Sequence of chain 1.A:
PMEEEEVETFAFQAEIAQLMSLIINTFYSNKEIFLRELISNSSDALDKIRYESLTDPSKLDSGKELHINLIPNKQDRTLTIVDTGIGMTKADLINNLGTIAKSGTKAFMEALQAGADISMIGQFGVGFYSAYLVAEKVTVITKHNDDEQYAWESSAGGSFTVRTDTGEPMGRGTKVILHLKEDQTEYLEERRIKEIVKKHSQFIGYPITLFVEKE

Binding-site contacts:
Ligand atom C17 contacts residue ASP95 of chain 1.A at 3.7 Å.
Ligand atom C1 contacts residue ASN44 of chain 1.A at 4.0 Å.
Ligand atom C12 contacts residue ASN99 of chain 1.A at 3.6 Å.
Ligand atom O13 contacts residue ASN99 of chain 1.A at 4.0 Å.
Ligand atom C24 contacts residue MET91 of chain 1.A at 4.0 Å (hydrophobic).
Ligand atom C3 contacts residue LEU100 of chain 1.A at 3.8 Å (hydrophobic).
Ligand atom C26 contacts residue ASP86 of chain 1.A at 4.0 Å.
Ligand atom C5 contacts residue PHE131 of chain 1.A at 3.5 Å (hydrophobic).
Ligand atom N27 contacts residue ASP86 of chain 1.A at 2.9 Å (salt-bridge).
Ligand atom C26 contacts residue THR177 of chain 1.A at 3.9 Å.
Ligand atom C6 contacts residue LEU100 of chain 1.A at 4.0 Å (hydrophobic).
Ligand atom C14 contacts residue ASN99 of chain 1.A at 3.8 Å.
Ligand atom S20 contacts residue GLY90 of chain 1.A at 3.7 Å.
Ligand atom N27 contacts residue ASN44 of chain 1.A at 4.0 Å.
Ligand atom N27 contacts residue SER45 of chain 1.A at 3.7 Å.
Ligand atom S20 contacts residue ALA48 of chain 1.A at 3.7 Å.
Ligand atom N27 contacts residue THR177 of chain 1.A at 3.7 Å.
Ligand atom C10 contacts residue ASN99 of chain 1.A at 4.0 Å.
Ligand atom N22 contacts residue THR177 of chain 1.A at 3.6 Å (h-bond).
Ligand atom C4 contacts residue LEU100 of chain 1.A at 4.0 Å (hydrophobic).
Ligand atom S20 contacts residue MET91 of chain 1.A at 4.0 Å.
Ligand atom C18 contacts residue ILE89 of chain 1.A at 4.0 Å (hydrophobic).
Ligand atom C5 contacts residue LEU100 of chain 1.A at 3.5 Å (hydrophobic).
Ligand atom O8 contacts residue ASN99 of chain 1.A at 4.0 Å.
Ligand atom C19 contacts residue MET91 of chain 1.A at 3.9 Å (hydrophobic).
Ligand atom C2 contacts residue ASN44 of chain 1.A at 4.0 Å.
Ligand atom C4 contacts residue PHE131 of chain 1.A at 3.8 Å (hydrophobic).
Ligand atom S20 contacts residue ILE89 of chain 1.A at 3.8 Å.
Ligand atom C4 contacts residue MET91 of chain 1.A at 4.0 Å (hydrophobic).
Ligand atom C10 contacts residue LYS105 of chain 1.A at 3.8 Å.
Ligand atom N25 contacts residue ASN44 of chain 1.A at 3.7 Å.
Ligand atom C17 contacts residue ASN99 of chain 1.A at 4.0 Å.
Ligand atom N22 contacts residue ALA48 of chain 1.A at 3.5 Å.
Ligand atom C23 contacts residue MET91 of chain 1.A at 3.8 Å (hydrophobic).
Ligand atom C16 contacts residue ASN99 of chain 1.A at 3.4 Å.
Ligand atom C6 contacts residue ASN99 of chain 1.A at 3.6 Å.
Ligand atom C18 contacts residue GLY90 of chain 1.A at 3.4 Å.
Ligand atom C21 contacts residue ALA48 of chain 1.A at 4.0 Å (hydrophobic).
Ligand atom C18 contacts residue MET91 of chain 1.A at 3.6 Å (hydrophobic).
Ligand atom C6 contacts residue PHE131 of chain 1.A at 3.8 Å (hydrophobic).

A protein and the small-molecule ligand that binds it are described below.
Small molecule (SMILES): Cc1ccc2cc1-c1cc(nc(N)n1)Sc1cccc(c1)OCCCCO2